Sequence of chain 1.D:
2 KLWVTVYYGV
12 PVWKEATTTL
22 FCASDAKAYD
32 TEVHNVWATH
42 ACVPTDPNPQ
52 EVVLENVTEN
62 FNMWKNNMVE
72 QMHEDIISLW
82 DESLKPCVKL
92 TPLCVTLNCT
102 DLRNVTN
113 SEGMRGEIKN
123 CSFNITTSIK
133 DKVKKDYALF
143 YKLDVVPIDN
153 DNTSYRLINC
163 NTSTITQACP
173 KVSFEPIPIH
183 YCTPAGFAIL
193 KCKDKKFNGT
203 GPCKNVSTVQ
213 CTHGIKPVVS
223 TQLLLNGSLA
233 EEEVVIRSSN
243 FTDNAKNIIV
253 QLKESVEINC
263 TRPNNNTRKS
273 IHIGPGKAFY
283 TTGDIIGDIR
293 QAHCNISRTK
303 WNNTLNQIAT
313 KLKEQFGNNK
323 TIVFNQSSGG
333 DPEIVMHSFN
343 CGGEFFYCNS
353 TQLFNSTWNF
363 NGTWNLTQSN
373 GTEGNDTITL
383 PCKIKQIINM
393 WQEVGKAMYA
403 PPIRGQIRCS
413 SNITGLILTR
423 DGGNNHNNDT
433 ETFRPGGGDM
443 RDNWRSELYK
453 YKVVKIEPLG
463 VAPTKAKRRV

The protein below binds the small molecule below.
Small molecule (SMILES): CC(=O)N[C@H]1[C@H](O[C@H]2[C@H](O)[C@@H](NC(C)=O)CO[C@@H]2CO)O[C@H](CO)[C@@H](O[C@@H]2O[C@H](CO)[C@@H](O)[C@H](O)[C@@H]2O)[C@@H]1O

Binding-site contacts:
Ligand atom C8 contacts residue ASN414 of chain 1.D at 3.9 Å.
Ligand atom C4 contacts residue ASN414 of chain 1.D at 4.2 Å.
Ligand atom N2 contacts residue ASN414 of chain 1.D at 3.0 Å (h-bond).
Ligand atom C1 contacts residue ASN414 of chain 1.D at 1.4 Å.
Ligand atom O5 contacts residue ASN414 of chain 1.D at 2.3 Å (h-bond).
Ligand atom C8 contacts residue ASN228 of chain 1.D at 3.8 Å.
Ligand atom O7 contacts residue SER413 of chain 1.D at 3.5 Å.
Ligand atom C8 contacts residue LYS218 of chain 1.D at 4.5 Å.
Ligand atom C7 contacts residue ASN414 of chain 1.D at 3.3 Å.
Ligand atom C3 contacts residue ASN414 of chain 1.D at 3.8 Å.
Ligand atom C5 contacts residue ASN414 of chain 1.D at 3.6 Å.
Ligand atom C7 contacts residue ASN228 of chain 1.D at 3.7 Å.
Ligand atom O7 contacts residue ASN414 of chain 1.D at 3.5 Å (h-bond).
Ligand atom N2 contacts residue SER412 of chain 1.D at 4.3 Å.
Ligand atom C7 contacts residue SER412 of chain 1.D at 4.0 Å.
Ligand atom O7 contacts residue ASN228 of chain 1.D at 3.0 Å (h-bond).
Ligand atom C2 contacts residue ASN414 of chain 1.D at 2.5 Å.
Ligand atom O7 contacts residue SER412 of chain 1.D at 3.0 Å (h-bond).